Binding-site contacts:
Ligand atom N12 contacts residue MET109 of chain 1.A at 3.0 Å (h-bond).
Ligand atom C28 contacts residue LEU75 of chain 1.A at 3.9 Å (hydrophobic).
Ligand atom N11 contacts residue LEU104 of chain 1.A at 3.5 Å (h-bond).
Ligand atom C21 contacts residue THR106 of chain 1.A at 4.1 Å.
Ligand atom C10 contacts residue MET109 of chain 1.A at 3.5 Å (hydrophobic).
Ligand atom C5 contacts residue VAL38 of chain 1.A at 4.0 Å (hydrophobic).
Ligand atom C7 contacts residue LEU167 of chain 1.A at 4.1 Å (hydrophobic).
Ligand atom C26 contacts residue ILE84 of chain 1.A at 3.9 Å (hydrophobic).
Ligand atom C15 contacts residue ALA51 of chain 1.A at 4.0 Å (hydrophobic).
Ligand atom C8 contacts residue LEU167 of chain 1.A at 3.5 Å (hydrophobic).
Ligand atom C20 contacts residue ILE84 of chain 1.A at 3.9 Å (hydrophobic).
Ligand atom C10 contacts residue HIS107 of chain 1.A at 3.3 Å.
Ligand atom N11 contacts residue ALA51 of chain 1.A at 3.2 Å (h-bond).
Ligand atom C13 contacts residue ALA51 of chain 1.A at 3.5 Å (hydrophobic).
Ligand atom N11 contacts residue LYS53 of chain 1.A at 3.7 Å.
Ligand atom C10 contacts residue THR106 of chain 1.A at 3.8 Å.
Ligand atom C11 contacts residue ALA51 of chain 1.A at 3.6 Å (hydrophobic).
Ligand atom C26 contacts residue LEU104 of chain 1.A at 4.0 Å (hydrophobic).
Ligand atom C13 contacts residue MET109 of chain 1.A at 3.6 Å (hydrophobic).
Ligand atom N12 contacts residue LEU108 of chain 1.A at 3.9 Å.
Ligand atom C11 contacts residue THR106 of chain 1.A at 4.2 Å.
Ligand atom C28 contacts residue ILE84 of chain 1.A at 3.5 Å (hydrophobic).
Ligand atom N12 contacts residue ALA51 of chain 1.A at 3.4 Å.
Ligand atom C22 contacts residue THR106 of chain 1.A at 3.5 Å.
Ligand atom N12 contacts residue HIS107 of chain 1.A at 3.7 Å.
Ligand atom C11 contacts residue LYS53 of chain 1.A at 3.7 Å.
Ligand atom C28 contacts residue LYS53 of chain 1.A at 4.1 Å.
Ligand atom C22 contacts residue LYS53 of chain 1.A at 4.0 Å.
Ligand atom C24 contacts residue LEU104 of chain 1.A at 3.6 Å (hydrophobic).
Ligand atom C10 contacts residue ALA51 of chain 1.A at 3.8 Å (hydrophobic).
Ligand atom C22 contacts residue LEU104 of chain 1.A at 3.9 Å (hydrophobic).
Ligand atom C21 contacts residue LYS53 of chain 1.A at 4.0 Å.
Ligand atom C28 contacts residue GLU71 of chain 1.A at 4.0 Å.
Ligand atom C24 contacts residue THR106 of chain 1.A at 3.7 Å.
Ligand atom C26 contacts residue LEU75 of chain 1.A at 3.7 Å (hydrophobic).
Ligand atom C8 contacts residue THR106 of chain 1.A at 3.8 Å.
Ligand atom N11 contacts residue THR106 of chain 1.A at 3.6 Å.
Ligand atom C10 contacts residue LEU167 of chain 1.A at 4.0 Å (hydrophobic).
Ligand atom C4 contacts residue LYS53 of chain 1.A at 4.0 Å.
Ligand atom C20 contacts residue LYS53 of chain 1.A at 3.8 Å.

A small-molecule ligand and the protein it binds are described below.
Small molecule (SMILES): c1ccc2c(CCc3ccncc3)c[nH]c2c1

Sequence of chain 1.A:
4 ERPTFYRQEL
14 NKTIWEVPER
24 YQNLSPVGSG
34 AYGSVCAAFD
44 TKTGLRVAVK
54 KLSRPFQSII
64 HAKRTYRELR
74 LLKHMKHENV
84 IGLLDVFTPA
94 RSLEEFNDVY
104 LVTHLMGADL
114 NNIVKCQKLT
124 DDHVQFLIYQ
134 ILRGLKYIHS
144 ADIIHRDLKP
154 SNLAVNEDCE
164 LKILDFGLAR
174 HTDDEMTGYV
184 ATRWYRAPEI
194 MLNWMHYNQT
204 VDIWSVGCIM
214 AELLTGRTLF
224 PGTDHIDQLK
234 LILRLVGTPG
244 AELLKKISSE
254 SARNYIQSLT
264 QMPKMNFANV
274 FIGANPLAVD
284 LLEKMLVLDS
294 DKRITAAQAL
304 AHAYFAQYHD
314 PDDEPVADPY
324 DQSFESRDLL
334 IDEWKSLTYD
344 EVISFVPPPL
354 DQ